Sequence of chain 1.A:
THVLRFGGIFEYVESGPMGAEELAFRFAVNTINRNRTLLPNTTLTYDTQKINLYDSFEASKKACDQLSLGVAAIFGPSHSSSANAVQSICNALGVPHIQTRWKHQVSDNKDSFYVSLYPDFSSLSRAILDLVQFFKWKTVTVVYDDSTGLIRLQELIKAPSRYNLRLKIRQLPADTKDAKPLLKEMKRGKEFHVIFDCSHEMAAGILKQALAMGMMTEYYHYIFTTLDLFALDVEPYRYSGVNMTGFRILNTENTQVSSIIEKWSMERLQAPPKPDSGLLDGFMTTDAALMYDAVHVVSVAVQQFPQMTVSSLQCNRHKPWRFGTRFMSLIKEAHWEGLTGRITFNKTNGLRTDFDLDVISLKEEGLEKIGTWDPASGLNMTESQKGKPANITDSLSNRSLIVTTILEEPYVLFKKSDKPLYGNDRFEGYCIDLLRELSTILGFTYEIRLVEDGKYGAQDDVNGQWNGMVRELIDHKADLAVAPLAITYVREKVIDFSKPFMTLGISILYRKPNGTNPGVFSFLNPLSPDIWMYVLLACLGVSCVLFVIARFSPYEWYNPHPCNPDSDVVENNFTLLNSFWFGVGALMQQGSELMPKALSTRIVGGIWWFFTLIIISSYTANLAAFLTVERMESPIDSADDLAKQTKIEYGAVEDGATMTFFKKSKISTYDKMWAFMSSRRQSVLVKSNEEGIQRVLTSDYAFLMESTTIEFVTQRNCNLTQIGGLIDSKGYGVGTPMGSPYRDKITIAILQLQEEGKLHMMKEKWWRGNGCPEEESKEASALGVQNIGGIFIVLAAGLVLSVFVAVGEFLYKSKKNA

Binding-site contacts:
Ligand atom C4 contacts residue ASN430 of chain 1.A at 3.9 Å.
Ligand atom C4 contacts residue TYR271 of chain 1.A at 3.4 Å (hydrophobic).
Ligand atom C3 contacts residue TYR271 of chain 1.A at 4.3 Å (hydrophobic).
Ligand atom O4 contacts residue TYR271 of chain 1.A at 4.1 Å.
Ligand atom O6 contacts residue LEU428 of chain 1.A at 4.2 Å.
Ligand atom C2 contacts residue ASN430 of chain 1.A at 2.5 Å.
Ligand atom N2 contacts residue ASN430 of chain 1.A at 3.3 Å (h-bond).
Ligand atom C5 contacts residue TYR271 of chain 1.A at 4.0 Å (hydrophobic).
Ligand atom C7 contacts residue ASN430 of chain 1.A at 3.6 Å.
Ligand atom C5 contacts residue ASN430 of chain 1.A at 3.2 Å.
Ligand atom C1 contacts residue ASN430 of chain 1.A at 1.4 Å.
Ligand atom C8 contacts residue TYR271 of chain 1.A at 4.4 Å (hydrophobic).
Ligand atom O6 contacts residue TYR271 of chain 1.A at 4.4 Å.
Ligand atom O7 contacts residue ASN430 of chain 1.A at 4.2 Å.
Ligand atom O5 contacts residue ASN430 of chain 1.A at 2.4 Å (h-bond).
Ligand atom O5 contacts residue TYR271 of chain 1.A at 4.0 Å.
Ligand atom C3 contacts residue ASN430 of chain 1.A at 3.7 Å.
Ligand atom O3 contacts residue TYR271 of chain 1.A at 4.3 Å.
Ligand atom C8 contacts residue ASN430 of chain 1.A at 3.5 Å.
Ligand atom C8 contacts residue GLU396 of chain 1.A at 4.1 Å.
Ligand atom C6 contacts residue ASN430 of chain 1.A at 3.2 Å.
Ligand atom C2 contacts residue TYR271 of chain 1.A at 4.4 Å (hydrophobic).
Ligand atom C6 contacts residue TYR271 of chain 1.A at 3.5 Å (hydrophobic).
Ligand atom O6 contacts residue ASN430 of chain 1.A at 2.9 Å (h-bond).

A small-molecule ligand and the protein it binds are described below.
Small molecule (SMILES): CC(=O)N[C@H]1[C@H](O[C@H]2[C@H](O)[C@@H](NC(C)=O)CO[C@@H]2CO)O[C@H](CO)[C@@H](O)[C@@H]1O